A protein and the small-molecule ligand that binds it are described below.
Small molecule (SMILES): Nc1nc2c(ncn2[C@@H]2O[C@H](CO[P](=O)(O)O[P](=O)(O)NP(=O)(O)O)[C@@H](O)[C@H]2O)c(=O)[nH]1

Sequence of chain 1.I:
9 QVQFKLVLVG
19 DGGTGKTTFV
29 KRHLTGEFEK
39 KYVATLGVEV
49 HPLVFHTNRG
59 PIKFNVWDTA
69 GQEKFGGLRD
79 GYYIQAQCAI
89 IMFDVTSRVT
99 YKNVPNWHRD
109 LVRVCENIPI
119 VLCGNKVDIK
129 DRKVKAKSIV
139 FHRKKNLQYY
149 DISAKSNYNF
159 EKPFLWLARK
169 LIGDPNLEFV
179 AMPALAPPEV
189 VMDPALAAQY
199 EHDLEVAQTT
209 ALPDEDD

Binding-site contacts:
Ligand atom O2A contacts residue TYR40 of chain 1.I at 3.4 Å.
Ligand atom O5' contacts residue THR26 of chain 1.I at 3.3 Å (h-bond).
Ligand atom O1B contacts residue THR22 of chain 1.I at 3.2 Å (h-bond).
Ligand atom O3A contacts residue GLY23 of chain 1.I at 3.2 Å (h-bond).
Ligand atom N1 contacts residue ASP126 of chain 1.I at 2.9 Å (salt-bridge).
Ligand atom O2B contacts residue MG1 of chain 1.V at 2.1 Å.
Ligand atom O1A contacts residue THR25 of chain 1.I at 3.3 Å (h-bond).
Ligand atom O2' contacts residue GLU37 of chain 1.I at 2.7 Å (salt-bridge).
Ligand atom O2B contacts residue THR25 of chain 1.I at 2.9 Å (h-bond).
Ligand atom O3G contacts residue GLY69 of chain 1.I at 2.9 Å (h-bond).
Ligand atom O1B contacts residue LYS24 of chain 1.I at 2.9 Å (salt-bridge).
Ligand atom O2' contacts residue LYS38 of chain 1.I at 3.0 Å (salt-bridge).
Ligand atom O1G contacts residue ALA42 of chain 1.I at 3.5 Å.
Ligand atom O2G contacts residue MG1 of chain 1.V at 2.2 Å.
Ligand atom O6 contacts residue ASN123 of chain 1.I at 3.2 Å (h-bond).
Ligand atom PA contacts residue THR26 of chain 1.I at 3.5 Å.
Ligand atom O6 contacts residue LYS153 of chain 1.I at 3.1 Å (salt-bridge).
Ligand atom N2 contacts residue ASP126 of chain 1.I at 3.0 Å (salt-bridge).
Ligand atom O1B contacts residue GLY23 of chain 1.I at 2.8 Å (h-bond).
Ligand atom O2G contacts residue THR43 of chain 1.I at 2.8 Å (h-bond).
Ligand atom N3B contacts residue MG1 of chain 1.V at 3.5 Å.
Ligand atom N3B contacts residue GLY21 of chain 1.I at 3.1 Å (h-bond).
Ligand atom PG contacts residue MG1 of chain 1.V at 3.3 Å.
Ligand atom O1A contacts residue THR26 of chain 1.I at 2.8 Å (h-bond).
Ligand atom C3' contacts residue LYS39 of chain 1.I at 3.5 Å.
Ligand atom O3' contacts residue LYS38 of chain 1.I at 2.8 Å (salt-bridge).
Ligand atom O3G contacts residue GLY20 of chain 1.I at 3.5 Å.
Ligand atom O3G contacts residue LYS24 of chain 1.I at 2.7 Å (salt-bridge).
Ligand atom O6 contacts residue ALA152 of chain 1.I at 2.9 Å (h-bond).
Ligand atom C2' contacts residue THR26 of chain 1.I at 3.5 Å.
Ligand atom O4' contacts residue LYS124 of chain 1.I at 3.0 Å (salt-bridge).
Ligand atom O6 contacts residue SER151 of chain 1.I at 3.5 Å (h-bond).
Ligand atom O1G contacts residue TYR40 of chain 1.I at 3.1 Å (h-bond).
Ligand atom PB contacts residue MG1 of chain 1.V at 3.3 Å.
Ligand atom N1 contacts residue LYS153 of chain 1.I at 3.5 Å.
Ligand atom O1B contacts residue GLY21 of chain 1.I at 3.5 Å (h-bond).
Ligand atom O6 contacts residue ASP126 of chain 1.I at 3.5 Å (salt-bridge).
Ligand atom N3B contacts residue TYR40 of chain 1.I at 3.3 Å.
Ligand atom O1A contacts residue GLY23 of chain 1.I at 3.3 Å.
Ligand atom N7 contacts residue ASN123 of chain 1.I at 3.0 Å (h-bond).